This small molecule binds to this protein.
Small molecule (SMILES): C[C@@H]1CCO[C@H]2Cn3cc(C(=O)NCc4ccc(F)cc4F)c(=O)c(O)c3C(=O)N12

Binding-site contacts:
Ligand atom CAJ contacts residue PRO217 of chain 2.A at 3.9 Å (hydrophobic).
Ligand atom CAX contacts residue PRO217 of chain 2.A at 4.0 Å (hydrophobic).
Ligand atom CAZ contacts residue GLU224 of chain 2.A at 3.7 Å.
Ligand atom CBB contacts residue ARG332 of chain 2.A at 3.8 Å.
Ligand atom OAC contacts residue MG1 of chain 2.L at 2.0 Å.
Ligand atom CAI contacts residue PRO217 of chain 2.A at 3.8 Å (hydrophobic).
Ligand atom OAD contacts residue GLU224 of chain 2.A at 2.9 Å (salt-bridge).
Ligand atom CAR contacts residue PRO217 of chain 2.A at 3.7 Å (hydrophobic).
Ligand atom FAF contacts residue GLN218 of chain 2.A at 3.5 Å.
Ligand atom CAV contacts residue PRO217 of chain 2.A at 3.8 Å (hydrophobic).
Ligand atom CAU contacts residue PRO217 of chain 2.A at 3.7 Å (hydrophobic).
Ligand atom OAD contacts residue ASP131 of chain 2.A at 3.9 Å.
Ligand atom OAD contacts residue MG1 of chain 2.M at 1.9 Å.
Ligand atom CAW contacts residue MG1 of chain 2.M at 3.0 Å.
Ligand atom NAP contacts residue PRO217 of chain 2.A at 3.9 Å.
Ligand atom CAY contacts residue MG1 of chain 2.L at 3.4 Å.
Ligand atom CAW contacts residue GLU224 of chain 2.A at 4.0 Å.
Ligand atom CAJ contacts residue GLU224 of chain 2.A at 4.1 Å.
Ligand atom OAE contacts residue MG1 of chain 2.L at 1.9 Å.
Ligand atom CAW contacts residue ASP188 of chain 2.A at 3.8 Å.
Ligand atom CAT contacts residue GLN218 of chain 2.A at 4.0 Å.
Ligand atom OAE contacts residue ASP131 of chain 2.A at 3.0 Å (salt-bridge).
Ligand atom CAZ contacts residue MG1 of chain 2.M at 2.8 Å.
Ligand atom OAE contacts residue MG1 of chain 2.M at 2.4 Å.
Ligand atom CAW contacts residue MG1 of chain 2.L at 3.0 Å.
Ligand atom CAH contacts residue PRO217 of chain 2.A at 4.1 Å (hydrophobic).
Ligand atom OAB contacts residue PRO217 of chain 2.A at 3.8 Å.
Ligand atom CAS contacts residue MG1 of chain 2.L at 3.0 Å.
Ligand atom OAD contacts residue PRO217 of chain 2.A at 4.0 Å.
Ligand atom OAC contacts residue ASP131 of chain 2.A at 4.1 Å.
Ligand atom FAG contacts residue PRO217 of chain 2.A at 4.0 Å.
Ligand atom OAE contacts residue ASP188 of chain 2.A at 3.0 Å (salt-bridge).
Ligand atom OAC contacts residue ASP188 of chain 2.A at 2.9 Å (salt-bridge).
Ligand atom OAQ contacts residue TYR215 of chain 2.A at 3.6 Å.
Ligand atom CAY contacts residue ASP188 of chain 2.A at 4.0 Å.
Ligand atom CAO contacts residue ARG332 of chain 2.A at 3.7 Å.
Ligand atom OAE contacts residue GLU224 of chain 2.A at 3.4 Å (salt-bridge).
Ligand atom CAH contacts residue GLN218 of chain 2.A at 4.1 Å.
Ligand atom CAS contacts residue ASP188 of chain 2.A at 3.6 Å.
Ligand atom FAG contacts residue GLU224 of chain 2.A at 3.2 Å.

Sequence of chain 2.A:
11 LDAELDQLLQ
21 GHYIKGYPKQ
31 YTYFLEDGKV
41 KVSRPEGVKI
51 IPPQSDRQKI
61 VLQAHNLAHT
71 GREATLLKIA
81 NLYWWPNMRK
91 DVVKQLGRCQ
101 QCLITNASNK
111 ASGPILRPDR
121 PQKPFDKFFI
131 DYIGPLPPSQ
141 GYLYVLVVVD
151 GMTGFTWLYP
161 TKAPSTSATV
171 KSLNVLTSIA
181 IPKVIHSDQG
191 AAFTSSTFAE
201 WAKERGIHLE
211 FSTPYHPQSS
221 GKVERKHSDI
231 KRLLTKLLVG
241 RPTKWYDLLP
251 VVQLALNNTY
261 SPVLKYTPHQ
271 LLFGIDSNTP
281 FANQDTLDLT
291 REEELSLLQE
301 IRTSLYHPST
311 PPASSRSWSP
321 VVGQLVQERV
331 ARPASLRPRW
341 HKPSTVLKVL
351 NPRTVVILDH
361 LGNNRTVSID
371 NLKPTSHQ